Sequence of chain 1.A:
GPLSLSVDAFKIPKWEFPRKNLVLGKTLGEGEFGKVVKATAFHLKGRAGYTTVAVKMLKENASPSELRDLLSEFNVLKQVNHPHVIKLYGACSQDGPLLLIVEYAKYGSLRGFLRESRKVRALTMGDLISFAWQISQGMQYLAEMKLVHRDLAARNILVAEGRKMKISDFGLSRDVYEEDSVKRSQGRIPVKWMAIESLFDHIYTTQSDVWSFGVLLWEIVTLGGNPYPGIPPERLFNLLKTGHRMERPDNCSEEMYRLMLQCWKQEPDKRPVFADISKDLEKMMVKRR

This protein binds this small molecule.
Small molecule (SMILES): Cc1cc(C)c(/C=C2\C(=O)Nc3ccc(N)cc32)[nH]1

Binding-site contacts:
Ligand atom NAJ contacts residue LEU31 of chain 1.A at 3.6 Å.
Ligand atom CAN contacts residue GLY111 of chain 1.A at 3.5 Å.
Ligand atom NAK contacts residue ALA57 of chain 1.A at 3.4 Å.
Ligand atom NAC contacts residue ASP193 of chain 1.A at 3.0 Å (salt-bridge).
Ligand atom NAJ contacts residue GLY111 of chain 1.A at 3.8 Å.
Ligand atom NAJ contacts residue ALA108 of chain 1.A at 3.5 Å (h-bond).
Ligand atom CAI contacts residue LEU182 of chain 1.A at 3.8 Å (hydrophobic).
Ligand atom NAK contacts residue LEU182 of chain 1.A at 3.7 Å.
Ligand atom CAI contacts residue VAL39 of chain 1.A at 3.6 Å (hydrophobic).
Ligand atom CAR contacts residue LEU182 of chain 1.A at 3.3 Å (hydrophobic).
Ligand atom CAA contacts residue ALA108 of chain 1.A at 3.8 Å (hydrophobic).
Ligand atom CAL contacts residue ALA108 of chain 1.A at 3.9 Å (hydrophobic).
Ligand atom CAR contacts residue ALA57 of chain 1.A at 3.9 Å (hydrophobic).
Ligand atom CAA contacts residue GLY111 of chain 1.A at 4.0 Å.
Ligand atom CAG contacts residue LEU182 of chain 1.A at 3.6 Å (hydrophobic).
Ligand atom CAL contacts residue GLY111 of chain 1.A at 3.5 Å.
Ligand atom OAD contacts residue ALA108 of chain 1.A at 3.1 Å (h-bond).
Ligand atom CAP contacts residue ALA108 of chain 1.A at 3.9 Å (hydrophobic).
Ligand atom CAB contacts residue LEU31 of chain 1.A at 3.2 Å (hydrophobic).
Ligand atom NAC contacts residue LYS59 of chain 1.A at 3.3 Å (salt-bridge).
Ligand atom CAM contacts residue VAL39 of chain 1.A at 3.6 Å (hydrophobic).
Ligand atom CAE contacts residue LEU182 of chain 1.A at 3.5 Å (hydrophobic).
Ligand atom CAS contacts residue LEU182 of chain 1.A at 3.5 Å (hydrophobic).
Ligand atom CAL contacts residue LEU31 of chain 1.A at 3.8 Å (hydrophobic).
Ligand atom CAA contacts residue LYS109 of chain 1.A at 3.8 Å.
Ligand atom NAK contacts residue GLU106 of chain 1.A at 3.1 Å (salt-bridge).
Ligand atom CAR contacts residue GLU106 of chain 1.A at 3.9 Å.
Ligand atom CAH contacts residue GLY111 of chain 1.A at 3.4 Å.
Ligand atom CAP contacts residue ALA57 of chain 1.A at 3.8 Å (hydrophobic).
Ligand atom CAO contacts residue LEU31 of chain 1.A at 3.9 Å (hydrophobic).
Ligand atom CAS contacts residue VAL39 of chain 1.A at 3.8 Å (hydrophobic).
Ligand atom NAC contacts residue VAL39 of chain 1.A at 3.6 Å.
Ligand atom CAA contacts residue TYR107 of chain 1.A at 3.5 Å (hydrophobic).
Ligand atom CAQ contacts residue LEU182 of chain 1.A at 3.5 Å (hydrophobic).
Ligand atom CAG contacts residue VAL105 of chain 1.A at 3.5 Å (hydrophobic).
Ligand atom CAH contacts residue LEU31 of chain 1.A at 4.0 Å (hydrophobic).
Ligand atom CAN contacts residue LEU31 of chain 1.A at 3.9 Å (hydrophobic).
Ligand atom CAA contacts residue LEU31 of chain 1.A at 3.9 Å (hydrophobic).
Ligand atom CAO contacts residue GLY111 of chain 1.A at 3.9 Å.
Ligand atom OAD contacts residue TYR107 of chain 1.A at 3.6 Å.